Sequence of chain 1.C:
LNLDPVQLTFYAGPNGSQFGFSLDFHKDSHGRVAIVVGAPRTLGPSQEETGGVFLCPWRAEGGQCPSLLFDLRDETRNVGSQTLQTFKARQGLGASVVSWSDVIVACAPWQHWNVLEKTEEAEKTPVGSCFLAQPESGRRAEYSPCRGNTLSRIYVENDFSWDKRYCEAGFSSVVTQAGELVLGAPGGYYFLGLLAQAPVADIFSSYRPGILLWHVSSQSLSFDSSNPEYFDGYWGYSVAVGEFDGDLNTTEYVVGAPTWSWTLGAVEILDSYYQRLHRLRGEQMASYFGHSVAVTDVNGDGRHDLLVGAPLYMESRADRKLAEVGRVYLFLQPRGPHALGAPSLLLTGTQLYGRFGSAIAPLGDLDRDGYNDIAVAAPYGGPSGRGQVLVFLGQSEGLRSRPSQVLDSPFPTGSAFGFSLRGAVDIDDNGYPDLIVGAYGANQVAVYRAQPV

Binding-site contacts:
Ligand atom C6 contacts residue ASN320 of chain 1.D at 4.5 Å.
Ligand atom C8 contacts residue LEU317 of chain 1.D at 3.6 Å (hydrophobic).
Ligand atom N2 contacts residue ASN320 of chain 1.D at 3.2 Å (h-bond).
Ligand atom C1 contacts residue MAN1 of chain 1.EA at 4.5 Å.
Ligand atom O6 contacts residue ARG281 of chain 1.C at 3.9 Å.
Ligand atom C7 contacts residue LEU317 of chain 1.D at 4.4 Å (hydrophobic).
Ligand atom C2 contacts residue ASN320 of chain 1.D at 2.7 Å.
Ligand atom O4 contacts residue MAN1 of chain 1.EA at 4.0 Å.
Ligand atom C2 contacts residue MAN1 of chain 1.EA at 3.2 Å.
Ligand atom C6 contacts residue ARG281 of chain 1.C at 3.5 Å.
Ligand atom C7 contacts residue TRP262 of chain 1.C at 4.4 Å (hydrophobic).
Ligand atom C5 contacts residue ASN320 of chain 1.D at 3.5 Å.
Ligand atom O6 contacts residue ASN320 of chain 1.D at 4.4 Å.
Ligand atom C2 contacts residue ASN316 of chain 1.D at 4.1 Å.
Ligand atom O7 contacts residue MET285 of chain 1.C at 4.0 Å.
Ligand atom N2 contacts residue LEU317 of chain 1.D at 4.4 Å.
Ligand atom C3 contacts residue ASN320 of chain 1.D at 3.9 Å.
Ligand atom O7 contacts residue TRP262 of chain 1.C at 4.0 Å.
Ligand atom C6 contacts residue MAN1 of chain 1.EA at 4.0 Å.
Ligand atom C4 contacts residue ASN320 of chain 1.D at 4.2 Å.
Ligand atom C1 contacts residue ASN316 of chain 1.D at 3.5 Å.
Ligand atom C3 contacts residue MAN1 of chain 1.EA at 2.6 Å.
Ligand atom O3 contacts residue MAN1 of chain 1.EA at 1.6 Å.
Ligand atom O5 contacts residue ASN320 of chain 1.D at 2.2 Å (h-bond).
Ligand atom O6 contacts residue MAN1 of chain 1.EA at 3.8 Å.
Ligand atom C4 contacts residue MAN1 of chain 1.EA at 3.8 Å.
Ligand atom C7 contacts residue ASN316 of chain 1.D at 4.0 Å.
Ligand atom C8 contacts residue TRP262 of chain 1.C at 3.8 Å (hydrophobic).
Ligand atom C8 contacts residue ASN316 of chain 1.D at 3.8 Å.
Ligand atom O2 contacts residue MAN1 of chain 1.EA at 3.6 Å.
Ligand atom C7 contacts residue ASN320 of chain 1.D at 4.2 Å.
Ligand atom C1 contacts residue ASN320 of chain 1.D at 1.4 Å.
Ligand atom N2 contacts residue ASN316 of chain 1.D at 3.4 Å (h-bond).

The small molecule below binds the protein below.
Small molecule (SMILES): CC(=O)N[C@H]1[C@H](O[C@H]2[C@H](O)[C@@H](NC(C)=O)CO[C@@H]2CO)O[C@H](CO)[C@@H](O[C@@H]2O[C@H](CO)[C@@H](O)[C@H](O)[C@@H]2O)[C@@H]1O

Sequence of chain 1.D:
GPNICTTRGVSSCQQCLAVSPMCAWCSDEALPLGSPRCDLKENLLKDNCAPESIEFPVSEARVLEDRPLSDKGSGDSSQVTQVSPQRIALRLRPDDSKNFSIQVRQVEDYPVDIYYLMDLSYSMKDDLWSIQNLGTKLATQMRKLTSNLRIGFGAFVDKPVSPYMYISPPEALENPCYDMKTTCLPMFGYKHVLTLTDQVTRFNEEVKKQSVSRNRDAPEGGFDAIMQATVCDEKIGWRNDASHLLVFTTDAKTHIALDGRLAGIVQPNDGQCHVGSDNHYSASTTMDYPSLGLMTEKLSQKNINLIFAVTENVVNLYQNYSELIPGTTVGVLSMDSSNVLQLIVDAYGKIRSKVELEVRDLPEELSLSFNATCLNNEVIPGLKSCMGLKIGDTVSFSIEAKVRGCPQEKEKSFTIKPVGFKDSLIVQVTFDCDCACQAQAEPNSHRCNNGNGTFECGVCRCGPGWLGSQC